Binding-site contacts:
Ligand atom CB contacts residue TRP115 of chain 1.A at 3.8 Å (hydrophobic).
Ligand atom N contacts residue PHE68 of chain 1.A at 3.3 Å.
Ligand atom CA contacts residue ASP114 of chain 1.A at 3.0 Å.
Ligand atom C contacts residue PHE68 of chain 1.A at 3.4 Å (hydrophobic).
Ligand atom O contacts residue TRP115 of chain 1.A at 3.4 Å.
Ligand atom CB contacts residue MET52 of chain 1.A at 3.8 Å (hydrophobic).
Ligand atom CG2 contacts residue ASP114 of chain 1.A at 3.3 Å.
Ligand atom C contacts residue ASP114 of chain 1.A at 3.3 Å.
Ligand atom OG contacts residue ASP114 of chain 1.A at 2.5 Å (salt-bridge).
Ligand atom C contacts residue ARG54 of chain 1.A at 3.9 Å.
Ligand atom CA contacts residue PHE68 of chain 1.A at 3.5 Å (hydrophobic).
Ligand atom N contacts residue TRP115 of chain 1.A at 3.8 Å.
Ligand atom CB contacts residue GLY116 of chain 1.A at 3.6 Å.
Ligand atom O contacts residue ARG54 of chain 1.A at 3.0 Å (salt-bridge).
Ligand atom CB contacts residue PHE117 of chain 1.A at 3.9 Å (hydrophobic).
Ligand atom CB contacts residue ASN119 of chain 1.A at 4.0 Å.
Ligand atom CA contacts residue ASP114 of chain 1.A at 3.9 Å.
Ligand atom N contacts residue ARG102 of chain 1.A at 3.2 Å (salt-bridge).
Ligand atom O contacts residue PHE117 of chain 1.A at 3.5 Å.
Ligand atom CB contacts residue ASP114 of chain 1.A at 3.4 Å.
Ligand atom C contacts residue GLY116 of chain 1.A at 3.5 Å.
Ligand atom O contacts residue PHE68 of chain 1.A at 3.7 Å.
Ligand atom CA contacts residue GLY116 of chain 1.A at 3.1 Å.
Ligand atom CB contacts residue ASP114 of chain 1.A at 3.5 Å.
Ligand atom CB contacts residue MET50 of chain 1.A at 3.7 Å (hydrophobic).
Ligand atom CA contacts residue GLY116 of chain 1.A at 3.9 Å.
Ligand atom N contacts residue PHE117 of chain 1.A at 3.9 Å.
Ligand atom CG2 contacts residue GLU112 of chain 1.A at 4.0 Å.
Ligand atom C contacts residue GLY116 of chain 1.A at 3.9 Å.
Ligand atom CA contacts residue PHE117 of chain 1.A at 4.0 Å (hydrophobic).
Ligand atom C contacts residue TRP115 of chain 1.A at 3.5 Å (hydrophobic).
Ligand atom O contacts residue GLY116 of chain 1.A at 2.7 Å (h-bond).
Ligand atom O contacts residue PHE117 of chain 1.A at 4.0 Å.
Ligand atom CD contacts residue PHE117 of chain 1.A at 4.0 Å (hydrophobic).
Ligand atom N contacts residue GLY116 of chain 1.A at 2.8 Å (h-bond).
Ligand atom N contacts residue ASP114 of chain 1.A at 2.7 Å (salt-bridge).
Ligand atom CG2 contacts residue TRP115 of chain 1.A at 3.6 Å (hydrophobic).
Ligand atom CA contacts residue TRP115 of chain 1.A at 3.6 Å (hydrophobic).
Ligand atom O contacts residue PHE68 of chain 1.A at 3.5 Å.
Ligand atom OG contacts residue MET50 of chain 1.A at 3.7 Å.

Sequence of chain 1.A:
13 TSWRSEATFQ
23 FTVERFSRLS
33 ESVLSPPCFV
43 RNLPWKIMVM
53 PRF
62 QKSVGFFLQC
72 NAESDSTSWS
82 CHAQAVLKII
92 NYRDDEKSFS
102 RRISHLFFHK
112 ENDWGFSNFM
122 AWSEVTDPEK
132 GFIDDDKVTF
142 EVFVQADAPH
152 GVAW

This protein binds this small molecule.
Small molecule (SMILES): C[C@@H](O)[C@H](NC(=O)[C@H](CO)NC(=O)[C@@H]1CCCN1C(=O)[C@H](CCC(N)=O)NC(=O)[C@@H](N)CO)C(=O)N[C@@H](CO)C(=O)N[C@H](C=O)CO